This protein binds this small molecule.
Small molecule (SMILES): CC[C@H](NC)C(=O)N[C@@H]1C(=O)N2[C@@H](CC[C@@H]1CO)CC[C@H]2C(=O)N[C@@H](c1ccccc1)c1cn(CCCCc2ccc(CCCCn3cc([C@@H](NC(=O)[C@@H]4CC[C@@H]5CC[C@H](CO)[C@H](NC(=O)[C@H](CC)NC)C(=O)N54)c4ccccc4)nn3)cc2)nn1

Sequence of chain 1.B:
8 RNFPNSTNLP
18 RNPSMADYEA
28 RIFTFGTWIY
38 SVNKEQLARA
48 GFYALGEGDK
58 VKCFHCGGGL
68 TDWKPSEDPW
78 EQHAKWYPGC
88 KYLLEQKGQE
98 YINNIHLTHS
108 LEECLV

Sequence of chain 1.H:
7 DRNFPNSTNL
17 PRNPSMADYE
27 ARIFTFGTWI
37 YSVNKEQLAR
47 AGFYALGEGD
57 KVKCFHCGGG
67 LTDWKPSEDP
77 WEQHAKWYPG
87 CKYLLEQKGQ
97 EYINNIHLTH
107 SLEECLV

Binding-site contacts:
Ligand atom CAS contacts residue LEU67 of chain 1.B at 3.2 Å (hydrophobic).
Ligand atom CCV contacts residue ASP69 of chain 1.H at 3.2 Å.
Ligand atom OAI contacts residue THR68 of chain 1.B at 3.1 Å (h-bond).
Ligand atom O contacts residue GLN79 of chain 1.B at 3.1 Å (h-bond).
Ligand atom CAD contacts residue GLU74 of chain 1.H at 3.4 Å.
Ligand atom CAU contacts residue LEU67 of chain 1.H at 3.5 Å (hydrophobic).
Ligand atom CBF contacts residue TYR84 of chain 1.H at 3.4 Å (hydrophobic).
Ligand atom CBV contacts residue ASN9 of chain 1.H at 3.3 Å.
Ligand atom CA contacts residue THR68 of chain 1.B at 3.3 Å.
Ligand atom CAD contacts residue ASP69 of chain 1.H at 3.4 Å.
Ligand atom CBH contacts residue ASN9 of chain 1.H at 2.8 Å.
Ligand atom CAA contacts residue GLU74 of chain 1.B at 3.1 Å.
Ligand atom CAO contacts residue LEU67 of chain 1.B at 3.4 Å (hydrophobic).
Ligand atom CBG contacts residue ASN9 of chain 1.B at 3.1 Å.
Ligand atom CBS contacts residue TYR84 of chain 1.B at 3.5 Å (hydrophobic).
Ligand atom CAN contacts residue GLY66 of chain 1.H at 3.5 Å.
Ligand atom CBD contacts residue GLU74 of chain 1.H at 3.5 Å.
Ligand atom CB contacts residue THR68 of chain 1.B at 3.5 Å.
Ligand atom NCE contacts residue THR68 of chain 1.B at 3.2 Å (h-bond).
Ligand atom OAJ contacts residue LEU67 of chain 1.H at 3.5 Å.
Ligand atom N contacts residue GLU74 of chain 1.B at 3.1 Å (salt-bridge).
Ligand atom O contacts residue TRP83 of chain 1.B at 2.9 Å (h-bond).
Ligand atom CAB contacts residue THR68 of chain 1.H at 3.3 Å.
Ligand atom NCB contacts residue GLU74 of chain 1.H at 2.8 Å (salt-bridge).
Ligand atom OAH contacts residue THR68 of chain 1.H at 3.4 Å (h-bond).
Ligand atom CAC contacts residue ASP69 of chain 1.B at 3.4 Å.
Ligand atom CBA contacts residue TYR84 of chain 1.B at 3.3 Å (hydrophobic).
Ligand atom CAS contacts residue GLY66 of chain 1.B at 3.3 Å.
Ligand atom CAA contacts residue TRP70 of chain 1.B at 3.1 Å (hydrophobic).
Ligand atom CAU contacts residue THR68 of chain 1.H at 3.2 Å.
Ligand atom NBZ contacts residue ASN9 of chain 1.H at 3.5 Å (h-bond).
Ligand atom NCC contacts residue GLY66 of chain 1.B at 3.0 Å (h-bond).
Ligand atom CCY contacts residue GLY66 of chain 1.B at 3.4 Å.
Ligand atom CBE contacts residue TYR84 of chain 1.B at 3.4 Å (hydrophobic).
Ligand atom NCF contacts residue THR68 of chain 1.H at 3.4 Å (h-bond).
Ligand atom CBU contacts residue ASN9 of chain 1.B at 3.4 Å.
Ligand atom OAI contacts residue LEU67 of chain 1.B at 3.5 Å.
Ligand atom CAQ contacts residue LEU67 of chain 1.H at 3.3 Å (hydrophobic).
Ligand atom NCD contacts residue GLY66 of chain 1.H at 3.5 Å (h-bond).
Ligand atom OAJ contacts residue THR68 of chain 1.H at 3.2 Å (h-bond).